Sequence of chain 1.O:
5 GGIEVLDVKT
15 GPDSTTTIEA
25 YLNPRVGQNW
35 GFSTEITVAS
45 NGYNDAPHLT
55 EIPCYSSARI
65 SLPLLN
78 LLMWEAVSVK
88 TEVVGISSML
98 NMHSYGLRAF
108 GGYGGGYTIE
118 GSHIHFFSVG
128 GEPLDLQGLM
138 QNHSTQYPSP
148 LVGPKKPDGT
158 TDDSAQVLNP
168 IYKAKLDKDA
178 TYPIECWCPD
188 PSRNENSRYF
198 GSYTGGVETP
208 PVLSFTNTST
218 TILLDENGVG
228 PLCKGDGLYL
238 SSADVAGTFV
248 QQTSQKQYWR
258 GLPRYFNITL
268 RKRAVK

Binding-site contacts:
Ligand atom N5 contacts residue THR41 of chain 1.K at 3.0 Å (h-bond).
Ligand atom C10 contacts residue ALA43 of chain 1.K at 3.7 Å (hydrophobic).
Ligand atom C1 contacts residue HIS52 of chain 1.K at 3.5 Å.
Ligand atom O1A contacts residue THR41 of chain 1.K at 4.1 Å.
Ligand atom C5 contacts residue THR41 of chain 1.K at 4.0 Å.
Ligand atom C4 contacts residue ALA50 of chain 1.K at 3.7 Å (hydrophobic).
Ligand atom O10 contacts residue ALA50 of chain 1.K at 3.0 Å (h-bond).
Ligand atom C10 contacts residue ALA50 of chain 1.K at 3.4 Å (hydrophobic).
Ligand atom C11 contacts residue ALA50 of chain 1.K at 3.5 Å (hydrophobic).
Ligand atom O1A contacts residue HIS52 of chain 1.K at 3.6 Å (h-bond).
Ligand atom C8 contacts residue VAL42 of chain 1.K at 3.8 Å (hydrophobic).
Ligand atom C10 contacts residue PRO51 of chain 1.K at 4.0 Å (hydrophobic).
Ligand atom C9 contacts residue VAL42 of chain 1.K at 4.2 Å (hydrophobic).
Ligand atom C11 contacts residue PRO51 of chain 1.K at 3.5 Å (hydrophobic).
Ligand atom O7 contacts residue ALA43 of chain 1.K at 3.8 Å.
Ligand atom C7 contacts residue THR41 of chain 1.K at 3.8 Å.
Ligand atom O4 contacts residue ALA50 of chain 1.K at 2.7 Å (h-bond).
Ligand atom C7 contacts residue VAL42 of chain 1.K at 3.3 Å (hydrophobic).
Ligand atom C7 contacts residue ALA43 of chain 1.K at 4.2 Å (hydrophobic).
Ligand atom O9 contacts residue ARG105 of chain 1.O at 3.4 Å (salt-bridge).
Ligand atom O8 contacts residue ARG105 of chain 1.O at 3.4 Å (salt-bridge).
Ligand atom O8 contacts residue VAL42 of chain 1.K at 3.3 Å (h-bond).
Ligand atom C10 contacts residue THR41 of chain 1.K at 3.8 Å.
Ligand atom C11 contacts residue ASP49 of chain 1.K at 3.5 Å.
Ligand atom O7 contacts residue VAL42 of chain 1.K at 2.9 Å (h-bond).
Ligand atom O8 contacts residue THR41 of chain 1.K at 3.5 Å.
Ligand atom O10 contacts residue ASP49 of chain 1.K at 3.9 Å.
Ligand atom O10 contacts residue ASN48 of chain 1.K at 3.2 Å (h-bond).
Ligand atom O1B contacts residue HIS52 of chain 1.K at 2.9 Å (h-bond).
Ligand atom O9 contacts residue VAL42 of chain 1.K at 3.3 Å (h-bond).
Ligand atom C11 contacts residue THR41 of chain 1.K at 3.6 Å.
Ligand atom C11 contacts residue HIS100 of chain 1.O at 4.2 Å.
Ligand atom O7 contacts residue SER44 of chain 1.K at 4.1 Å.
Ligand atom C11 contacts residue ALA43 of chain 1.K at 3.5 Å (hydrophobic).
Ligand atom C6 contacts residue THR41 of chain 1.K at 3.9 Å.
Ligand atom C8 contacts residue THR41 of chain 1.K at 3.9 Å.
Ligand atom N5 contacts residue ALA50 of chain 1.K at 3.8 Å.
Ligand atom O10 contacts residue ALA43 of chain 1.K at 3.5 Å.
Ligand atom N5 contacts residue ALA43 of chain 1.K at 4.0 Å.
Ligand atom C10 contacts residue ASN48 of chain 1.K at 4.3 Å.

This protein binds this small molecule.
Small molecule (SMILES): CC(=O)N[C@H]1[C@H]([C@H](O)[C@H](O)CO)O[C@@](O)(C(=O)O)C[C@@H]1O

Sequence of chain 1.K:
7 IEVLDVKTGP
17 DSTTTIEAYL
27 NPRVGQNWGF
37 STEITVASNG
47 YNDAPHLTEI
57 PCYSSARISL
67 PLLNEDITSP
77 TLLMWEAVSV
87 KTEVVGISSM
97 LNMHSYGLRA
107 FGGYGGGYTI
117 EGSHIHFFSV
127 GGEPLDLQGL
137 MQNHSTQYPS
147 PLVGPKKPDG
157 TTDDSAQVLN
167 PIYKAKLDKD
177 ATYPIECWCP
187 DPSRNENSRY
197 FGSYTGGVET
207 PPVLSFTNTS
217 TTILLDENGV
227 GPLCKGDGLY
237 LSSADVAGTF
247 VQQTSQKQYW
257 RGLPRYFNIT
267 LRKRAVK